A small-molecule ligand and the protein it binds are described below.
Small molecule (SMILES): CC[C@H](C)[C@H](N)C(=O)N[C@@H](CO)C(=O)N[C@@H](CCC(=O)O)C(=O)N[C@H](C=O)C(C)C

Binding-site contacts:
Ligand atom O contacts residue ALA2 of chain 5.E at 3.9 Å.
Ligand atom C contacts residue VAL4 of chain 5.E at 3.6 Å (hydrophobic).
Ligand atom CA contacts residue VAL4 of chain 5.E at 3.5 Å (hydrophobic).
Ligand atom OE1 contacts residue ASN25 of chain 5.E at 4.4 Å.
Ligand atom C contacts residue VAL4 of chain 5.E at 4.2 Å (hydrophobic).
Ligand atom CB contacts residue ALA2 of chain 5.E at 3.4 Å (hydrophobic).
Ligand atom CG2 contacts residue VAL4 of chain 5.E at 3.8 Å (hydrophobic).
Ligand atom N contacts residue ALA2 of chain 5.E at 3.0 Å (h-bond).
Ligand atom O contacts residue VAL4 of chain 5.E at 3.8 Å.
Ligand atom CB contacts residue ALA2 of chain 5.E at 4.3 Å (hydrophobic).
Ligand atom O contacts residue SER6 of chain 5.E at 4.1 Å.
Ligand atom C contacts residue GLN3 of chain 5.E at 3.9 Å.
Ligand atom CG2 contacts residue GLN3 of chain 5.E at 3.4 Å.
Ligand atom OE1 contacts residue VAL4 of chain 5.E at 3.5 Å.
Ligand atom CG1 contacts residue GLN3 of chain 5.E at 4.1 Å.
Ligand atom CA contacts residue GLN3 of chain 5.E at 4.2 Å.
Ligand atom O contacts residue VAL4 of chain 5.E at 2.9 Å (h-bond).
Ligand atom CB contacts residue VAL4 of chain 5.E at 4.3 Å (hydrophobic).
Ligand atom CB contacts residue GLN3 of chain 5.E at 4.4 Å.
Ligand atom C contacts residue VAL4 of chain 5.E at 4.0 Å (hydrophobic).
Ligand atom CG2 contacts residue ALA2 of chain 5.E at 4.0 Å (hydrophobic).
Ligand atom OE2 contacts residue VAL4 of chain 5.E at 3.6 Å.
Ligand atom CA contacts residue ALA2 of chain 5.E at 3.5 Å (hydrophobic).
Ligand atom O contacts residue SER5 of chain 5.E at 3.8 Å.
Ligand atom CA contacts residue ALA2 of chain 5.E at 4.0 Å (hydrophobic).
Ligand atom CA contacts residue VAL4 of chain 5.E at 4.0 Å (hydrophobic).
Ligand atom CG2 contacts residue SER5 of chain 5.E at 3.7 Å.
Ligand atom CB contacts residue VAL4 of chain 5.E at 4.5 Å (hydrophobic).
Ligand atom C contacts residue ALA2 of chain 5.E at 4.3 Å (hydrophobic).
Ligand atom C contacts residue ALA2 of chain 5.E at 3.7 Å (hydrophobic).
Ligand atom CD contacts residue VAL4 of chain 5.E at 3.8 Å (hydrophobic).
Ligand atom CB contacts residue GLN3 of chain 5.E at 3.4 Å.
Ligand atom N contacts residue VAL4 of chain 5.E at 3.0 Å (h-bond).
Ligand atom OG contacts residue GLN3 of chain 5.E at 3.3 Å (h-bond).
Ligand atom O contacts residue GLN3 of chain 5.E at 3.1 Å (h-bond).

Sequence of chain 5.E:
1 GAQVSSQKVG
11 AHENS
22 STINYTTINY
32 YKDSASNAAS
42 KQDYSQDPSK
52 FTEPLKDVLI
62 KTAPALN